Sequence of chain 2.A:
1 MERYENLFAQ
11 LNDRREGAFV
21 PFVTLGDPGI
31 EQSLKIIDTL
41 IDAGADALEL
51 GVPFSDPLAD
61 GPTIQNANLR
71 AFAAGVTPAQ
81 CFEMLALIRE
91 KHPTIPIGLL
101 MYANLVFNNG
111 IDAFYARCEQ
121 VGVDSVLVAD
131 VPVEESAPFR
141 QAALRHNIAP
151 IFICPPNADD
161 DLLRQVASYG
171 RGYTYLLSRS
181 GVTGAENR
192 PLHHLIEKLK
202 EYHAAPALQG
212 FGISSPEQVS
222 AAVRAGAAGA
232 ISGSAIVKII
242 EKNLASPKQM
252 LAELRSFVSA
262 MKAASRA

Sequence of chain 2.B:
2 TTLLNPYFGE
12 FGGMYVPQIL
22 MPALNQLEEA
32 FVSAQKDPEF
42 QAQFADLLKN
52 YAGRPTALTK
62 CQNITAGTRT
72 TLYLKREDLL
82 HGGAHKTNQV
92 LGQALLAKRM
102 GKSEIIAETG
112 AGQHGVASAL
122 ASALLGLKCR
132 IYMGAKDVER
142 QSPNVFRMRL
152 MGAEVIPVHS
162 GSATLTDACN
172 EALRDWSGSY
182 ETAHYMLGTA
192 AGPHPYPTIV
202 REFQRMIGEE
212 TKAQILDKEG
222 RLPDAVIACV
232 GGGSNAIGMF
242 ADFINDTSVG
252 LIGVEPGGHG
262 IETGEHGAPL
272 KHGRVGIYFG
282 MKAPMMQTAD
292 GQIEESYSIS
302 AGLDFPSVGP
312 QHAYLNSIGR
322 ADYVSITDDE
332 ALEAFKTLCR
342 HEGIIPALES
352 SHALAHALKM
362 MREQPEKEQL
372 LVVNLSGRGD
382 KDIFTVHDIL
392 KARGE

Binding-site contacts:
Ligand atom P17 contacts residue GLY184 of chain 2.A at 3.8 Å.
Ligand atom O19 contacts residue SER235 of chain 2.A at 2.5 Å (h-bond).
Ligand atom C4 contacts residue LEU100 of chain 2.A at 3.7 Å (hydrophobic).
Ligand atom O7 contacts residue ALA59 of chain 2.A at 3.3 Å.
Ligand atom F10 contacts residue LEU127 of chain 2.A at 3.3 Å.
Ligand atom O18 contacts residue GLY234 of chain 2.A at 2.9 Å (h-bond).
Ligand atom O20 contacts residue THR183 of chain 2.A at 3.6 Å.
Ligand atom C14 contacts residue THR183 of chain 2.A at 3.6 Å.
Ligand atom P17 contacts residue GLY234 of chain 2.A at 3.8 Å.
Ligand atom C5 contacts residue LEU100 of chain 2.A at 3.8 Å (hydrophobic).
Ligand atom O21 contacts residue PHE22 of chain 2.A at 2.9 Å.
Ligand atom F9F contacts residue ALA129 of chain 2.A at 3.2 Å.
Ligand atom O7 contacts residue ALA129 of chain 2.A at 3.5 Å.
Ligand atom F11 contacts residue ILE153 of chain 2.A at 3.2 Å.
Ligand atom F10 contacts residue ALA129 of chain 2.A at 3.2 Å.
Ligand atom C2 contacts residue PHE212 of chain 2.A at 3.6 Å (hydrophobic).
Ligand atom C15 contacts residue GLY234 of chain 2.A at 3.5 Å.
Ligand atom O22 contacts residue ILE232 of chain 2.A at 3.6 Å.
Ligand atom C6 contacts residue PHE212 of chain 2.A at 3.7 Å (hydrophobic).
Ligand atom O22 contacts residue TYR175 of chain 2.A at 2.9 Å (h-bond).
Ligand atom O19 contacts residue ILE64 of chain 2.A at 3.6 Å.
Ligand atom O21 contacts residue LEU100 of chain 2.A at 3.3 Å.
Ligand atom F11 contacts residue PHE212 of chain 2.A at 3.8 Å.
Ligand atom F10 contacts residue ILE153 of chain 2.A at 3.6 Å.
Ligand atom C3 contacts residue LEU100 of chain 2.A at 3.8 Å (hydrophobic).
Ligand atom O18 contacts residue SER233 of chain 2.A at 3.8 Å.
Ligand atom O21 contacts residue GLU49 of chain 2.A at 3.2 Å.
Ligand atom O18 contacts residue SER235 of chain 2.A at 3.6 Å.
Ligand atom O7 contacts residue PHE212 of chain 2.A at 3.8 Å.
Ligand atom P17 contacts residue SER235 of chain 2.A at 3.6 Å.
Ligand atom N13 contacts residue PHE22 of chain 2.A at 3.7 Å.
Ligand atom C5 contacts residue TYR175 of chain 2.A at 3.6 Å (hydrophobic).
Ligand atom O18 contacts residue GLY213 of chain 2.A at 3.7 Å.
Ligand atom O20 contacts residue GLY213 of chain 2.A at 3.2 Å (h-bond).
Ligand atom O16 contacts residue THR183 of chain 2.A at 3.6 Å.
Ligand atom O19 contacts residue GLY234 of chain 2.A at 3.4 Å.
Ligand atom C1 contacts residue PHE212 of chain 2.A at 3.5 Å (hydrophobic).
Ligand atom O20 contacts residue GLY184 of chain 2.A at 2.6 Å (h-bond).
Ligand atom C3 contacts residue THR183 of chain 2.A at 3.8 Å.
Ligand atom F9F contacts residue PRO18 of chain 2.B at 3.3 Å.

A small-molecule ligand and the protein it binds are described below.
Small molecule (SMILES): O=P(O)(O)OCCNS(=O)(=O)c1ccc(OC(F)(F)F)cc1